Sequence of chain 1.B:
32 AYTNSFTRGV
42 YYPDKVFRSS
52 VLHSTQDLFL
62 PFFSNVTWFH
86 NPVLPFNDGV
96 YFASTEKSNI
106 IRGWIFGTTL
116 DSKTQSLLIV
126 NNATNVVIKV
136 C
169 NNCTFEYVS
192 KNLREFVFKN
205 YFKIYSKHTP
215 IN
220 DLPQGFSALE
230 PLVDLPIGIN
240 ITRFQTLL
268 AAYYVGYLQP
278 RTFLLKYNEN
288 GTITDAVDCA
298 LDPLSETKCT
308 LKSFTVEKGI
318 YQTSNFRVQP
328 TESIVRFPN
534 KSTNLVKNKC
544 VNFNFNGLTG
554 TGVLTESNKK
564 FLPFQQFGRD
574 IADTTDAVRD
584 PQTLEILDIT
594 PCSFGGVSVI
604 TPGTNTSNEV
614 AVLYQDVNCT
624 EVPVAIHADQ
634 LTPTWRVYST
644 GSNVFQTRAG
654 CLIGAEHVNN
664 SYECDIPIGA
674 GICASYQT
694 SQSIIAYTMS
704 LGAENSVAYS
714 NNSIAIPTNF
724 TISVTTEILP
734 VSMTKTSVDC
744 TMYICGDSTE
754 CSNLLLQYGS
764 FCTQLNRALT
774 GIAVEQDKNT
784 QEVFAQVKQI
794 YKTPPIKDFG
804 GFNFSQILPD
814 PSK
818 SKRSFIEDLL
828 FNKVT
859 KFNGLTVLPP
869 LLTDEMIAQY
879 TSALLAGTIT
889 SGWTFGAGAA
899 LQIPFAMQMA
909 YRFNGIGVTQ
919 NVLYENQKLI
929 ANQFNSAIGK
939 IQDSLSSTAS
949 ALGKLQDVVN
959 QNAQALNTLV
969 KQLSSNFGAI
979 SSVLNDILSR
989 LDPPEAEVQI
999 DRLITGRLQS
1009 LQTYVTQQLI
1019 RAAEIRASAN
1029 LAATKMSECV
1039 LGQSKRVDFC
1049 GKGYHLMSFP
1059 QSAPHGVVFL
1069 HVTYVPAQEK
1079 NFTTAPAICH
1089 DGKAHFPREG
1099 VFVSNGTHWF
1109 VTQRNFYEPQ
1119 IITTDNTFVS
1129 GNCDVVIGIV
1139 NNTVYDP

Sequence of chain 1.A:
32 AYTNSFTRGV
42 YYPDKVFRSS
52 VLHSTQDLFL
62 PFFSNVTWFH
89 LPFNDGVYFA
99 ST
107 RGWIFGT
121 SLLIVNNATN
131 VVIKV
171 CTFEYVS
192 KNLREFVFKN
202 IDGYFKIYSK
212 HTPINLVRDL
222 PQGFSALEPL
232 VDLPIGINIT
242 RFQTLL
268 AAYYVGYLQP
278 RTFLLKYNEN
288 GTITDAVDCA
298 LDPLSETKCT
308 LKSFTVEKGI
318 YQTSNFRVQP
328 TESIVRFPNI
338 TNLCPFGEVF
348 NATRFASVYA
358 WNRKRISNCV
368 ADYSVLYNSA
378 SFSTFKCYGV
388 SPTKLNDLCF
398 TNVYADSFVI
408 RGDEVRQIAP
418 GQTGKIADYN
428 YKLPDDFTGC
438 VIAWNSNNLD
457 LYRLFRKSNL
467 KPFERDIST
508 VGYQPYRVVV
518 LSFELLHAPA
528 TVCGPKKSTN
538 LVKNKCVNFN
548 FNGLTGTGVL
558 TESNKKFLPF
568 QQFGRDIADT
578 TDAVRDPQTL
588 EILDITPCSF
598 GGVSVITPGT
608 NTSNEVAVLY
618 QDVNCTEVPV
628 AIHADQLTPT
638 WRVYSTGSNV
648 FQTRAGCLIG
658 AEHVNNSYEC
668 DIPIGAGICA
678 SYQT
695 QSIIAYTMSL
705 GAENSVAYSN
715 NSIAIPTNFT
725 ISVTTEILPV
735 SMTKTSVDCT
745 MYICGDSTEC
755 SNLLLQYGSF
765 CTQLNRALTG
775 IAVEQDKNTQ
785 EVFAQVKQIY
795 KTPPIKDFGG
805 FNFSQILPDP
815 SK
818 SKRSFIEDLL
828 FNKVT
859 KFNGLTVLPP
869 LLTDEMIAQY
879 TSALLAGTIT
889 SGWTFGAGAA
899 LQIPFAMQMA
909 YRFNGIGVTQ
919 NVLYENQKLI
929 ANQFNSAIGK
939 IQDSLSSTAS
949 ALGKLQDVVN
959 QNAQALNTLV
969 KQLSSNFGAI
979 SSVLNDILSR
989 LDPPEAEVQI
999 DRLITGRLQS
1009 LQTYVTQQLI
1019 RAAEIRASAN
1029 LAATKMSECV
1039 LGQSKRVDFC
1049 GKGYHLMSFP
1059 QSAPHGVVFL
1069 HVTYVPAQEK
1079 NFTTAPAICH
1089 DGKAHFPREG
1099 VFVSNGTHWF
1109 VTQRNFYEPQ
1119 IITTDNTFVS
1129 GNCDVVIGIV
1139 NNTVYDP

Binding-site contacts:
Ligand atom C6 contacts residue LYS563 of chain 1.A at 4.2 Å.
Ligand atom O7 contacts residue ASN287 of chain 1.B at 3.3 Å (h-bond).
Ligand atom C8 contacts residue ASN287 of chain 1.B at 4.4 Å.
Ligand atom C7 contacts residue ASN287 of chain 1.B at 3.3 Å.
Ligand atom C1 contacts residue ASN287 of chain 1.B at 1.4 Å.
Ligand atom C3 contacts residue ASN287 of chain 1.B at 3.8 Å.
Ligand atom C5 contacts residue ASN287 of chain 1.B at 3.7 Å.
Ligand atom C4 contacts residue ASN287 of chain 1.B at 4.2 Å.
Ligand atom N2 contacts residue ASN287 of chain 1.B at 2.9 Å (h-bond).
Ligand atom O5 contacts residue ASN287 of chain 1.B at 2.4 Å (h-bond).
Ligand atom C8 contacts residue ASN285 of chain 1.B at 3.4 Å.
Ligand atom O5 contacts residue LYS563 of chain 1.A at 4.4 Å.
Ligand atom C7 contacts residue ASN285 of chain 1.B at 4.1 Å.
Ligand atom C2 contacts residue ASN287 of chain 1.B at 2.5 Å.

A protein and the small-molecule ligand that binds it are described below.
Small molecule (SMILES): CC(=O)N[C@@H]1[C@@H](O)[C@H](O)[C@@H](CO)O[C@H]1O